The small molecule below binds the protein below.
Small molecule (SMILES): Cc1nc2ccc3ccc(CNc4ccc5c(c4)CN([C@@H](CCC(=O)O)C(=O)O)C5=O)cc3c2c(=O)[nH]1

Sequence of chain 1.B:
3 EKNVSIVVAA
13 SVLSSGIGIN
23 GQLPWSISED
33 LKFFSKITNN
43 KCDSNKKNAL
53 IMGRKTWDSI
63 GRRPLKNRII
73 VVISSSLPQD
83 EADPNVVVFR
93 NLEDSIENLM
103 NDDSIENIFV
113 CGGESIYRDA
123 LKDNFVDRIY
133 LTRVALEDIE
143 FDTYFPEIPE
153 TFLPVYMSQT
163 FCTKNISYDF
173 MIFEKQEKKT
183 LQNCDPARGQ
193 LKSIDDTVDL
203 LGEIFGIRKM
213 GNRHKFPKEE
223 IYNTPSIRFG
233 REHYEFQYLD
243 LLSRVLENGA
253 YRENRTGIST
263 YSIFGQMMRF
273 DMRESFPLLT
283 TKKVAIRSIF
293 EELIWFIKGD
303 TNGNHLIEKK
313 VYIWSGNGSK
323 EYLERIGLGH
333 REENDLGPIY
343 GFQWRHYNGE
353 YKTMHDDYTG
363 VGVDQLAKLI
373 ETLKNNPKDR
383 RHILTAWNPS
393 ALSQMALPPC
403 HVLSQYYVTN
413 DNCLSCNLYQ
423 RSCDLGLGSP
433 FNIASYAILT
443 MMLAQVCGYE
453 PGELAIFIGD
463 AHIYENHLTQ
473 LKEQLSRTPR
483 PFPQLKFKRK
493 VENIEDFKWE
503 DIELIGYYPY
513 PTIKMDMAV

Binding-site contacts:
Ligand atom O1A contacts residue LEU25 of chain 1.B at 3.6 Å.
Ligand atom C6 contacts residue CYS113 of chain 1.B at 3.0 Å (hydrophobic).
Ligand atom N2 contacts residue ASP32 of chain 1.B at 2.7 Å (salt-bridge).
Ligand atom CT contacts residue SER37 of chain 1.B at 3.5 Å.
Ligand atom C5 contacts residue NDP1 of chain 1.M at 3.7 Å.
Ligand atom O1 contacts residue LEU67 of chain 1.B at 3.7 Å.
Ligand atom C6 contacts residue NDP1 of chain 1.M at 3.2 Å.
Ligand atom C11 contacts residue LEU25 of chain 1.B at 3.5 Å (hydrophobic).
Ligand atom N4 contacts residue VAL10 of chain 1.B at 3.5 Å.
Ligand atom O2 contacts residue SER37 of chain 1.B at 2.8 Å (h-bond).
Ligand atom C3M contacts residue THR134 of chain 1.B at 3.2 Å.
Ligand atom O1 contacts residue PHE36 of chain 1.B at 3.4 Å.
Ligand atom C3M contacts residue ASP32 of chain 1.B at 3.5 Å.
Ligand atom C3M contacts residue VAL10 of chain 1.B at 3.3 Å (hydrophobic).
Ligand atom CB contacts residue SER37 of chain 1.B at 3.5 Å.
Ligand atom O1A contacts residue ASP32 of chain 1.B at 3.5 Å (salt-bridge).
Ligand atom C8 contacts residue ILE62 of chain 1.B at 3.5 Å (hydrophobic).
Ligand atom C13 contacts residue ILE62 of chain 1.B at 3.6 Å (hydrophobic).
Ligand atom N12 contacts residue ILE62 of chain 1.B at 3.7 Å.
Ligand atom N4 contacts residue PHE36 of chain 1.B at 3.6 Å.
Ligand atom C6 contacts residue PHE36 of chain 1.B at 3.6 Å (hydrophobic).
Ligand atom C4A contacts residue NDP1 of chain 1.M at 3.3 Å.
Ligand atom C18 contacts residue ILE62 of chain 1.B at 3.4 Å (hydrophobic).
Ligand atom CG contacts residue LEU33 of chain 1.B at 3.5 Å (hydrophobic).
Ligand atom O1A contacts residue LEU33 of chain 1.B at 3.6 Å.
Ligand atom CB contacts residue LEU33 of chain 1.B at 3.5 Å (hydrophobic).
Ligand atom C1A contacts residue NDP1 of chain 1.M at 3.6 Å.
Ligand atom O1 contacts residue ARG70 of chain 1.B at 3.1 Å (salt-bridge).
Ligand atom C3 contacts residue ASP32 of chain 1.B at 3.7 Å.
Ligand atom C1 contacts residue ASP32 of chain 1.B at 3.5 Å.
Ligand atom N4 contacts residue NDP1 of chain 1.M at 3.6 Å (h-bond).
Ligand atom O contacts residue LEU67 of chain 1.B at 3.5 Å.
Ligand atom C4A contacts residue PHE36 of chain 1.B at 3.3 Å (hydrophobic).
Ligand atom C6A contacts residue NDP1 of chain 1.M at 3.4 Å.
Ligand atom C14 contacts residue LEU33 of chain 1.B at 3.7 Å (hydrophobic).
Ligand atom N4 contacts residue VAL9 of chain 1.B at 3.4 Å.
Ligand atom O2 contacts residue ARG70 of chain 1.B at 2.9 Å (salt-bridge).
Ligand atom C5 contacts residue VAL9 of chain 1.B at 3.2 Å (hydrophobic).
Ligand atom C5 contacts residue PHE36 of chain 1.B at 3.4 Å (hydrophobic).
Ligand atom CT contacts residue ARG70 of chain 1.B at 3.6 Å.